Sequence of chain 1.A:
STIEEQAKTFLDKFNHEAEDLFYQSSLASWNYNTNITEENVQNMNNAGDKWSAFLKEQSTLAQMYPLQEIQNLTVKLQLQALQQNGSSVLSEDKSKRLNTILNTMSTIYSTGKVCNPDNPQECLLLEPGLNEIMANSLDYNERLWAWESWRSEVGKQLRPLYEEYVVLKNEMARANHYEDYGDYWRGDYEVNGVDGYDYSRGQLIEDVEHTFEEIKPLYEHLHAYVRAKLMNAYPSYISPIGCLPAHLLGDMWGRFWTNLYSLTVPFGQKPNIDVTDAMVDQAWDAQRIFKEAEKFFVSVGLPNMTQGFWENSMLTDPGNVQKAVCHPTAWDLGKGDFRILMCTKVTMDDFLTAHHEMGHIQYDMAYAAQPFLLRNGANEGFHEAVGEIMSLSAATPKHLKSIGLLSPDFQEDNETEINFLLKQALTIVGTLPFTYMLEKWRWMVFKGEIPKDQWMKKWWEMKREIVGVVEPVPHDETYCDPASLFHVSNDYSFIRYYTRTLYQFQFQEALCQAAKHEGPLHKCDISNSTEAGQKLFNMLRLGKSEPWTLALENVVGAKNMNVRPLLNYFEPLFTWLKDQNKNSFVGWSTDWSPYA

This small molecule binds to this protein.
Small molecule (SMILES): CC(=O)N[C@@H]1[C@@H](O)[C@H](O)[C@@H](CO)O[C@H]1O

Binding-site contacts:
Ligand atom C5 contacts residue ASN72 of chain 1.A at 3.7 Å.
Ligand atom O5 contacts residue LYS8 of chain 1.A at 3.5 Å (salt-bridge).
Ligand atom C1 contacts residue ASN72 of chain 1.A at 1.4 Å.
Ligand atom C7 contacts residue ASN72 of chain 1.A at 3.4 Å.
Ligand atom C2 contacts residue ASN72 of chain 1.A at 2.5 Å.
Ligand atom C4 contacts residue ASN72 of chain 1.A at 4.2 Å.
Ligand atom O5 contacts residue ASN72 of chain 1.A at 2.3 Å (h-bond).
Ligand atom C1 contacts residue LYS8 of chain 1.A at 4.3 Å.
Ligand atom O6 contacts residue LYS8 of chain 1.A at 3.2 Å (salt-bridge).
Ligand atom O7 contacts residue ASN72 of chain 1.A at 3.3 Å (h-bond).
Ligand atom C3 contacts residue ASN72 of chain 1.A at 3.8 Å.
Ligand atom N2 contacts residue ASN72 of chain 1.A at 3.0 Å (h-bond).
Ligand atom C6 contacts residue LYS8 of chain 1.A at 4.4 Å.
Ligand atom O6 contacts residue ASN72 of chain 1.A at 4.5 Å.